Sequence of chain 1.A:
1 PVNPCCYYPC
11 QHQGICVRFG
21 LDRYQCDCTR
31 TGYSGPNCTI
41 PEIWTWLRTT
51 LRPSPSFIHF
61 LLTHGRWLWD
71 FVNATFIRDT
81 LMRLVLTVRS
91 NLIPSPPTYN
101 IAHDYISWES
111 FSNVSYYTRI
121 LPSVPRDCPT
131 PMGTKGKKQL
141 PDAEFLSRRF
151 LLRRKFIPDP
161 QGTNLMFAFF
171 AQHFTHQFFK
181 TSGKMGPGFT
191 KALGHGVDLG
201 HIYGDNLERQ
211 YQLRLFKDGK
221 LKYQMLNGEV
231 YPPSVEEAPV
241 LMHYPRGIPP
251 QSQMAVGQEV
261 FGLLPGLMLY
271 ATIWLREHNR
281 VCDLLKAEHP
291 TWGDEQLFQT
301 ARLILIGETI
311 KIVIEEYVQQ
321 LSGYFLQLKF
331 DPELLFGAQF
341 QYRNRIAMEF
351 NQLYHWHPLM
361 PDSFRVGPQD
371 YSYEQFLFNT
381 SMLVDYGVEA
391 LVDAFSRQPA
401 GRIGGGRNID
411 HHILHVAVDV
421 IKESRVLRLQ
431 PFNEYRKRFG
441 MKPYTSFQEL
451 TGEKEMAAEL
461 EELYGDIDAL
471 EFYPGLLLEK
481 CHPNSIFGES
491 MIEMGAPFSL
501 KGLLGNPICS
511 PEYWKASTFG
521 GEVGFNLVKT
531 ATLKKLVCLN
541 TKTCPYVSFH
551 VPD

The protein below binds the small molecule below.
Small molecule (SMILES): CC(=O)N[C@H]1[C@H](O[C@H]2[C@H](O)[C@@H](NC(C)=O)CO[C@@H]2CO)O[C@H](CO)[C@@H](O[C@@H]2O[C@H](CO[C@@H]3O[C@H](CO)[C@@H](O)[C@H](O)[C@@H]3O)[C@@H](O)[C@H](O)[C@@H]2O)[C@@H]1O

Binding-site contacts:
Ligand atom C6 contacts residue GLN369 of chain 1.A at 3.6 Å.
Ligand atom C6 contacts residue TYR371 of chain 1.A at 3.3 Å (hydrophobic).
Ligand atom C5 contacts residue GLN369 of chain 1.A at 3.9 Å.
Ligand atom C6 contacts residue GLN375 of chain 1.A at 4.1 Å.
Ligand atom C1 contacts residue TYR371 of chain 1.A at 3.9 Å (hydrophobic).
Ligand atom C6 contacts residue TYR386 of chain 1.A at 3.9 Å (hydrophobic).
Ligand atom C5 contacts residue ASN379 of chain 1.A at 3.7 Å.
Ligand atom O5 contacts residue GLN369 of chain 1.A at 3.6 Å.
Ligand atom C7 contacts residue GLN375 of chain 1.A at 4.0 Å.
Ligand atom N2 contacts residue GLN375 of chain 1.A at 4.2 Å.
Ligand atom O7 contacts residue GLN375 of chain 1.A at 3.4 Å.
Ligand atom O6 contacts residue TYR386 of chain 1.A at 3.2 Å.
Ligand atom O6 contacts residue ASP385 of chain 1.A at 3.2 Å (salt-bridge).
Ligand atom C4 contacts residue GLN369 of chain 1.A at 3.9 Å.
Ligand atom C3 contacts residue ASN379 of chain 1.A at 3.8 Å.
Ligand atom C1 contacts residue ASN379 of chain 1.A at 1.4 Å.
Ligand atom N2 contacts residue ASN379 of chain 1.A at 2.9 Å (h-bond).
Ligand atom C5 contacts residue ASP385 of chain 1.A at 4.0 Å.
Ligand atom O5 contacts residue MET382 of chain 1.A at 3.5 Å.
Ligand atom C2 contacts residue ASN379 of chain 1.A at 2.4 Å.
Ligand atom C6 contacts residue GLN369 of chain 1.A at 2.9 Å.
Ligand atom O7 contacts residue ASN379 of chain 1.A at 4.0 Å.
Ligand atom C4 contacts residue TYR371 of chain 1.A at 4.2 Å (hydrophobic).
Ligand atom C7 contacts residue ASN379 of chain 1.A at 3.6 Å.
Ligand atom C1 contacts residue GLN369 of chain 1.A at 3.8 Å.
Ligand atom C6 contacts residue ASP385 of chain 1.A at 4.0 Å.
Ligand atom C6 contacts residue MET382 of chain 1.A at 4.2 Å (hydrophobic).
Ligand atom C1 contacts residue SER381 of chain 1.A at 4.2 Å.
Ligand atom C2 contacts residue GLN375 of chain 1.A at 4.0 Å.
Ligand atom O6 contacts residue GLN369 of chain 1.A at 3.9 Å.
Ligand atom O6 contacts residue GLN375 of chain 1.A at 3.2 Å (h-bond).
Ligand atom O6 contacts residue MET382 of chain 1.A at 3.5 Å.
Ligand atom O6 contacts residue TYR371 of chain 1.A at 4.0 Å.
Ligand atom O4 contacts residue GLN369 of chain 1.A at 3.0 Å (h-bond).
Ligand atom C5 contacts residue TYR371 of chain 1.A at 4.2 Å (hydrophobic).
Ligand atom C4 contacts residue ASN379 of chain 1.A at 4.2 Å.
Ligand atom O5 contacts residue ASN379 of chain 1.A at 2.4 Å (h-bond).
Ligand atom C5 contacts residue GLN369 of chain 1.A at 3.6 Å.
Ligand atom O5 contacts residue TYR371 of chain 1.A at 4.2 Å.
Ligand atom C1 contacts residue GLN375 of chain 1.A at 3.9 Å.